Sequence of chain 1.B:
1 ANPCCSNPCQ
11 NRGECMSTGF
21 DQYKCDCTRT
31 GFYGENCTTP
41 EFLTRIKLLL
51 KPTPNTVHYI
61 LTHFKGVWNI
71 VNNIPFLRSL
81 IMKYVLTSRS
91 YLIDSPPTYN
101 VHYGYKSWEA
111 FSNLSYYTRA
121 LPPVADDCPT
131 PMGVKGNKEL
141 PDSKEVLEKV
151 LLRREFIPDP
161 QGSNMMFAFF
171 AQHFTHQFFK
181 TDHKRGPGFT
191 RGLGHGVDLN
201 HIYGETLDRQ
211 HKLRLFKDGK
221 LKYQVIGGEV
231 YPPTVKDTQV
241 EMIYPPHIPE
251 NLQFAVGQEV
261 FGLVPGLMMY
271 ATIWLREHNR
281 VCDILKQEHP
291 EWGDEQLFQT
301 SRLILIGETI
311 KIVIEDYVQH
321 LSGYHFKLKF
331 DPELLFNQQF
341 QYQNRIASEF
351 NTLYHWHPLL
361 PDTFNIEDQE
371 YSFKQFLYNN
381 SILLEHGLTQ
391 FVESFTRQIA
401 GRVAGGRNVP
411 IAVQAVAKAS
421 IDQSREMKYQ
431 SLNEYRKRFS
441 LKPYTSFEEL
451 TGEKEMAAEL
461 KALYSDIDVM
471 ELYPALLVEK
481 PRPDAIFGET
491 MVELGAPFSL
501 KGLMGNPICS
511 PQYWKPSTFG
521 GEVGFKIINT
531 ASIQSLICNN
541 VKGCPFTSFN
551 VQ

The protein below binds the small molecule below.
Small molecule (SMILES): CC(=O)N[C@@H]1[C@@H](O)[C@H](O)[C@@H](CO)O[C@H]1O

Binding-site contacts:
Ligand atom O5 contacts residue ASN379 of chain 1.B at 2.4 Å (h-bond).
Ligand atom C5 contacts residue ASN379 of chain 1.B at 3.5 Å.
Ligand atom C2 contacts residue ASN379 of chain 1.B at 2.6 Å.
Ligand atom O5 contacts residue ILE382 of chain 1.B at 3.4 Å.
Ligand atom N2 contacts residue ASN379 of chain 1.B at 3.0 Å (h-bond).
Ligand atom C1 contacts residue ASN379 of chain 1.B at 1.4 Å.
Ligand atom C7 contacts residue ASN379 of chain 1.B at 3.6 Å.
Ligand atom C7 contacts residue GLN375 of chain 1.B at 4.2 Å.
Ligand atom O7 contacts residue GLN375 of chain 1.B at 3.2 Å.
Ligand atom O6 contacts residue TYR371 of chain 1.B at 4.1 Å.
Ligand atom O4 contacts residue SER381 of chain 1.B at 4.5 Å.
Ligand atom O7 contacts residue LYS374 of chain 1.B at 4.2 Å.
Ligand atom C1 contacts residue GLN375 of chain 1.B at 4.1 Å.
Ligand atom C3 contacts residue ASN379 of chain 1.B at 3.9 Å.
Ligand atom C6 contacts residue SER381 of chain 1.B at 4.2 Å.
Ligand atom C4 contacts residue ASN379 of chain 1.B at 4.2 Å.
Ligand atom C5 contacts residue ILE382 of chain 1.B at 4.3 Å (hydrophobic).
Ligand atom O5 contacts residue SER381 of chain 1.B at 4.3 Å.
Ligand atom C6 contacts residue ILE382 of chain 1.B at 4.1 Å (hydrophobic).
Ligand atom O6 contacts residue ILE382 of chain 1.B at 4.2 Å.
Ligand atom O7 contacts residue ASN379 of chain 1.B at 3.9 Å.
Ligand atom C1 contacts residue ILE382 of chain 1.B at 4.2 Å (hydrophobic).
Ligand atom C5 contacts residue SER381 of chain 1.B at 3.8 Å.